A small-molecule ligand and the protein it binds are described below.
Small molecule (SMILES): CC(=O)N[C@H]1[C@H](O[C@H]2[C@H](O)[C@@H](NC(C)=O)CO[C@@H]2CO)O[C@H](CO)[C@@H](O[C@@H]2O[C@H](CO[C@H]3O[C@H](CO)[C@@H](O)[C@H](O)[C@@H]3O)[C@@H](O)[C@H](O[C@H]3O[C@H](CO)[C@@H](O)[C@H](O)[C@@H]3O)[C@@H]2O)[C@@H]1O

Binding-site contacts:
Ligand atom C6 contacts residue ASP27 of chain 1.G at 3.3 Å.
Ligand atom C7 contacts residue ALA55 of chain 1.E at 3.9 Å (hydrophobic).
Ligand atom O5 contacts residue ASN54 of chain 1.E at 2.4 Å (h-bond).
Ligand atom C5 contacts residue TYR33 of chain 1.G at 3.7 Å (hydrophobic).
Ligand atom C5 contacts residue ASN54 of chain 1.E at 3.7 Å.
Ligand atom O5 contacts residue GLY108 of chain 1.G at 3.3 Å (h-bond).
Ligand atom N2 contacts residue ASN54 of chain 1.E at 2.9 Å (h-bond).
Ligand atom C8 contacts residue ALA55 of chain 1.E at 3.4 Å (hydrophobic).
Ligand atom C6 contacts residue THR28 of chain 1.G at 4.3 Å.
Ligand atom O3 contacts residue TYR33 of chain 1.G at 4.5 Å.
Ligand atom O7 contacts residue THR53 of chain 1.E at 4.3 Å.
Ligand atom C2 contacts residue TYR33 of chain 1.G at 4.2 Å (hydrophobic).
Ligand atom C5 contacts residue ASP27 of chain 1.G at 4.3 Å.
Ligand atom C1 contacts residue ASN54 of chain 1.E at 1.4 Å.
Ligand atom O6 contacts residue ASP27 of chain 1.G at 4.0 Å.
Ligand atom C6 contacts residue TYR33 of chain 1.G at 3.6 Å (hydrophobic).
Ligand atom N2 contacts residue TYR33 of chain 1.G at 4.3 Å.
Ligand atom C3 contacts residue ASN54 of chain 1.E at 3.8 Å.
Ligand atom C6 contacts residue PHE107 of chain 1.G at 4.3 Å (hydrophobic).
Ligand atom C5 contacts residue GLY108 of chain 1.G at 4.2 Å.
Ligand atom C7 contacts residue ASN54 of chain 1.E at 3.5 Å.
Ligand atom O6 contacts residue GLY108 of chain 1.G at 3.5 Å (h-bond).
Ligand atom O7 contacts residue TYR33 of chain 1.G at 2.5 Å (h-bond).
Ligand atom O6 contacts residue GLY26 of chain 1.G at 2.9 Å (h-bond).
Ligand atom C7 contacts residue TYR33 of chain 1.G at 3.7 Å (hydrophobic).
Ligand atom C8 contacts residue THR40 of chain 1.E at 3.6 Å.
Ligand atom C6 contacts residue GLY108 of chain 1.G at 3.9 Å.
Ligand atom C2 contacts residue ASN54 of chain 1.E at 2.4 Å.
Ligand atom O5 contacts residue PHE107 of chain 1.G at 3.9 Å.
Ligand atom O5 contacts residue TYR33 of chain 1.G at 4.2 Å.
Ligand atom C1 contacts residue GLY108 of chain 1.G at 4.2 Å.
Ligand atom C4 contacts residue ASN54 of chain 1.E at 4.2 Å.
Ligand atom C6 contacts residue GLY26 of chain 1.G at 3.5 Å.
Ligand atom C1 contacts residue PHE107 of chain 1.G at 4.5 Å (hydrophobic).
Ligand atom O6 contacts residue THR105 of chain 1.G at 2.3 Å (h-bond).
Ligand atom O6 contacts residue TYR33 of chain 1.G at 3.6 Å.
Ligand atom N2 contacts residue ALA55 of chain 1.E at 3.4 Å (h-bond).
Ligand atom O5 contacts residue ASP27 of chain 1.G at 3.9 Å.
Ligand atom O7 contacts residue ASN54 of chain 1.E at 3.6 Å.
Ligand atom C6 contacts residue THR105 of chain 1.G at 3.3 Å.

Sequence of chain 1.G:
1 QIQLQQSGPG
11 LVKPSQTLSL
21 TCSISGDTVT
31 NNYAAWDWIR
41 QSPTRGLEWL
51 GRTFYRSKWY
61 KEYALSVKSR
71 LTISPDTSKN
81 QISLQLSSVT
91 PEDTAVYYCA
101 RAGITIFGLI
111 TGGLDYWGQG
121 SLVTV

Sequence of chain 1.E:
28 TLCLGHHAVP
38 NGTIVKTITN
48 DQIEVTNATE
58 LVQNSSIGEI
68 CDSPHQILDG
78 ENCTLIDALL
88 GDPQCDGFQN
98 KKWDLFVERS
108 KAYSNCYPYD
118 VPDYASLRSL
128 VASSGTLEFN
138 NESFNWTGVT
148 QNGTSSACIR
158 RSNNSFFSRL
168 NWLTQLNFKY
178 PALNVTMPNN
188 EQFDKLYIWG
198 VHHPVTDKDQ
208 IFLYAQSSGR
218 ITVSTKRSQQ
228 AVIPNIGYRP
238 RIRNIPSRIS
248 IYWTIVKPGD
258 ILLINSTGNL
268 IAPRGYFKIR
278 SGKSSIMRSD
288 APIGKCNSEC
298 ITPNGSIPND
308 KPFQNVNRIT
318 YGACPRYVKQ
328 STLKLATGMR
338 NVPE